Sequence of chain 1.G:
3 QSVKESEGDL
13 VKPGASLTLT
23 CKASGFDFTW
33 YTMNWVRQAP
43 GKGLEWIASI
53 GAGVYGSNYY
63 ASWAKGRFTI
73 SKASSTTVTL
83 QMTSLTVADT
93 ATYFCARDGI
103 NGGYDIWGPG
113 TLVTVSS

Binding-site contacts:
Ligand atom C5 contacts residue ARG32 of chain 1.H at 4.3 Å.
Ligand atom C3 contacts residue GLY101 of chain 1.G at 4.4 Å.
Ligand atom O2 contacts residue THR34 of chain 1.G at 3.1 Å (h-bond).
Ligand atom O1 contacts residue TRP32 of chain 1.G at 3.8 Å.
Ligand atom O3 contacts residue ASN103 of chain 1.G at 2.9 Å (h-bond).
Ligand atom O2 contacts residue ASP100 of chain 1.G at 2.5 Å (salt-bridge).
Ligand atom O4 contacts residue GLY104 of chain 1.G at 4.1 Å.
Ligand atom C1 contacts residue THR34 of chain 1.G at 3.5 Å.
Ligand atom C2 contacts residue ASP100 of chain 1.G at 3.6 Å.
Ligand atom C2 contacts residue TRP32 of chain 1.G at 3.8 Å (hydrophobic).
Ligand atom C1 contacts residue TYR33 of chain 1.G at 4.3 Å (hydrophobic).
Ligand atom P contacts residue ARG32 of chain 1.H at 3.9 Å.
Ligand atom O6 contacts residue THR34 of chain 1.G at 4.0 Å.
Ligand atom O2P contacts residue ARG98 of chain 1.H at 3.7 Å.
Ligand atom O3 contacts residue ASP100 of chain 1.G at 2.7 Å (salt-bridge).
Ligand atom C3 contacts residue ASN103 of chain 1.G at 4.0 Å.
Ligand atom O3 contacts residue GLY101 of chain 1.G at 3.4 Å (h-bond).
Ligand atom C6 contacts residue TYR99 of chain 1.H at 3.9 Å (hydrophobic).
Ligand atom O3 contacts residue ILE102 of chain 1.G at 3.2 Å.
Ligand atom C6 contacts residue THR34 of chain 1.G at 3.9 Å.
Ligand atom C4 contacts residue ASN103 of chain 1.G at 4.2 Å.
Ligand atom C6 contacts residue ASP100 of chain 1.G at 4.4 Å.
Ligand atom O3P contacts residue ARG32 of chain 1.H at 3.3 Å (salt-bridge).
Ligand atom O4 contacts residue ASP100 of chain 1.G at 3.8 Å.
Ligand atom O5 contacts residue THR34 of chain 1.G at 2.7 Å (h-bond).
Ligand atom O6 contacts residue ARG32 of chain 1.H at 4.2 Å.
Ligand atom C2 contacts residue TYR33 of chain 1.G at 4.2 Å (hydrophobic).
Ligand atom C3 contacts residue ASP100 of chain 1.G at 3.5 Å.
Ligand atom O4 contacts residue ASN103 of chain 1.G at 3.4 Å.
Ligand atom C1 contacts residue TRP32 of chain 1.G at 3.8 Å (hydrophobic).
Ligand atom O1P contacts residue ARG98 of chain 1.H at 3.0 Å (salt-bridge).
Ligand atom O4 contacts residue ARG32 of chain 1.H at 3.5 Å (salt-bridge).
Ligand atom P contacts residue ARG98 of chain 1.H at 3.9 Å.
Ligand atom O2 contacts residue TRP32 of chain 1.G at 4.3 Å.
Ligand atom C5 contacts residue THR34 of chain 1.G at 3.8 Å.
Ligand atom O1P contacts residue ARG32 of chain 1.H at 3.0 Å (salt-bridge).
Ligand atom C6 contacts residue ARG32 of chain 1.H at 3.7 Å.
Ligand atom C2 contacts residue THR34 of chain 1.G at 4.1 Å.
Ligand atom O2 contacts residue TYR33 of chain 1.G at 3.6 Å.
Ligand atom C4 contacts residue ASP100 of chain 1.G at 3.4 Å.

Sequence of chain 1.H:
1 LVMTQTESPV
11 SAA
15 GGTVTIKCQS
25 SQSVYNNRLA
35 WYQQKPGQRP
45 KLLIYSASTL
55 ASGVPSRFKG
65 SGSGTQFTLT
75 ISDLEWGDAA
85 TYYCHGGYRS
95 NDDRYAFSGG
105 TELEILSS

The protein below binds the small molecule below.
Small molecule (SMILES): O=P(O)(O)OC[C@H]1O[C@H](O)[C@@H](O)[C@@H](O)[C@@H]1O